A small-molecule ligand and the protein it binds are described below.
Small molecule (SMILES): Nc1nc2c(ncn2[C@@H]2O[C@H](CO[P](=O)(O)O[P](=O)(O)OP(O)(O)=S)[C@@H](O)[C@H]2O)c(=O)[nH]1

Sequence of chain 1.B:
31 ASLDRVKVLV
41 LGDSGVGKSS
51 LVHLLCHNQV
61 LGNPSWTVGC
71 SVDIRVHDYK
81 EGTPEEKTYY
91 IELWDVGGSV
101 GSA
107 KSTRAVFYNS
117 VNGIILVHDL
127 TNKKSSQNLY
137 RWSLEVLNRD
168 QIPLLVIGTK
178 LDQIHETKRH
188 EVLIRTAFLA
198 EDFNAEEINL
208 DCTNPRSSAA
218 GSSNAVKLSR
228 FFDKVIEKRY

Binding-site contacts:
Ligand atom O2A contacts residue SER50 of chain 1.B at 2.5 Å (h-bond).
Ligand atom C6 contacts residue CYS209 of chain 1.B at 3.5 Å (hydrophobic).
Ligand atom O2A contacts residue GLY47 of chain 1.B at 3.5 Å.
Ligand atom O3G contacts residue THR67 of chain 1.B at 2.9 Å (h-bond).
Ligand atom O1B contacts residue LYS48 of chain 1.B at 3.6 Å (salt-bridge).
Ligand atom O6 contacts residue CYS209 of chain 1.B at 2.7 Å (h-bond).
Ligand atom O3A contacts residue GLY47 of chain 1.B at 3.0 Å (h-bond).
Ligand atom N7 contacts residue CYS209 of chain 1.B at 3.5 Å.
Ligand atom O2B contacts residue GLY47 of chain 1.B at 3.0 Å (h-bond).
Ligand atom C6 contacts residue LYS177 of chain 1.B at 3.5 Å.
Ligand atom O2A contacts residue SER49 of chain 1.B at 3.7 Å.
Ligand atom N1 contacts residue LYS177 of chain 1.B at 3.6 Å.
Ligand atom O1B contacts residue SER49 of chain 1.B at 3.0 Å (h-bond).
Ligand atom PB contacts residue MG1 of chain 1.E at 3.4 Å.
Ligand atom PB contacts residue GLY45 of chain 1.B at 3.6 Å.
Ligand atom PB contacts residue LYS48 of chain 1.B at 3.5 Å.
Ligand atom S1G contacts residue SER44 of chain 1.B at 3.4 Å (h-bond).
Ligand atom O2G contacts residue GLY45 of chain 1.B at 3.2 Å (h-bond).
Ligand atom C6 contacts residue ASP208 of chain 1.B at 3.3 Å.
Ligand atom PG contacts residue MG1 of chain 1.E at 3.3 Å.
Ligand atom PB contacts residue GLY47 of chain 1.B at 3.6 Å.
Ligand atom O1B contacts residue MG1 of chain 1.E at 2.2 Å.
Ligand atom O2B contacts residue VAL46 of chain 1.B at 3.3 Å (h-bond).
Ligand atom C2 contacts residue ASP179 of chain 1.B at 3.4 Å.
Ligand atom O2B contacts residue LYS48 of chain 1.B at 3.0 Å (salt-bridge).
Ligand atom PG contacts residue GLY45 of chain 1.B at 3.5 Å.
Ligand atom C4 contacts residue THR210 of chain 1.B at 3.6 Å.
Ligand atom O6 contacts residue LYS177 of chain 1.B at 2.9 Å (salt-bridge).
Ligand atom O2G contacts residue SER44 of chain 1.B at 2.9 Å (h-bond).
Ligand atom O3B contacts residue GLY45 of chain 1.B at 3.0 Å (h-bond).
Ligand atom N2 contacts residue ASP179 of chain 1.B at 2.5 Å (salt-bridge).
Ligand atom O2B contacts residue GLY45 of chain 1.B at 3.2 Å (h-bond).
Ligand atom O3B contacts residue MG1 of chain 1.E at 3.6 Å.
Ligand atom N3 contacts residue THR210 of chain 1.B at 3.6 Å.
Ligand atom O3A contacts residue LYS48 of chain 1.B at 3.7 Å.
Ligand atom O3G contacts residue MG1 of chain 1.E at 1.9 Å.
Ligand atom O6 contacts residue ASP208 of chain 1.B at 3.3 Å.
Ligand atom O4' contacts residue LYS177 of chain 1.B at 3.6 Å (salt-bridge).
Ligand atom N1 contacts residue ASP179 of chain 1.B at 2.8 Å (salt-bridge).
Ligand atom N1 contacts residue ASP208 of chain 1.B at 2.9 Å (salt-bridge).